Sequence of chain 7.V:
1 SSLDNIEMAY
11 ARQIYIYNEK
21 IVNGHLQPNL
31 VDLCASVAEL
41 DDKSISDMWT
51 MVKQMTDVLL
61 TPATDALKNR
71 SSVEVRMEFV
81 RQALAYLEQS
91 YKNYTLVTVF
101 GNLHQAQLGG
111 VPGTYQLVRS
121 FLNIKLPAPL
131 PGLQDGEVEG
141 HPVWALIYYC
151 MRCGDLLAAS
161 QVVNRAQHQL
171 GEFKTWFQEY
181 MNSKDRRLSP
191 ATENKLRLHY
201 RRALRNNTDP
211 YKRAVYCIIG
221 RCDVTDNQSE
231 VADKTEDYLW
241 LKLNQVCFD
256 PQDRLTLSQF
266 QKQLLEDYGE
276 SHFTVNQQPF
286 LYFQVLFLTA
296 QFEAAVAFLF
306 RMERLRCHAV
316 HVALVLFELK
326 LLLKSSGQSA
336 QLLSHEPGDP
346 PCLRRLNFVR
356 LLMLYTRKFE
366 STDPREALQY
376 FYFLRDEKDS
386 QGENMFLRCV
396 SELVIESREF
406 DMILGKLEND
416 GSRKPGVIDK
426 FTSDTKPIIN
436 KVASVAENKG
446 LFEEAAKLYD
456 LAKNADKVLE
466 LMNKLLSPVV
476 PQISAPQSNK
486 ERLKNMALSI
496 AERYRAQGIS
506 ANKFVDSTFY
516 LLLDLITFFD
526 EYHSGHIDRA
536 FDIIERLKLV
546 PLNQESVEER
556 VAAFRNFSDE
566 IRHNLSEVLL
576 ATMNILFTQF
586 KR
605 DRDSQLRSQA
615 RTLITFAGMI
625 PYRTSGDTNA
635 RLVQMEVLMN

The protein below binds the small molecule below.
Small molecule (SMILES): CC[C@H](C)[C@H](NC(=O)[C@H](CO)NC(=O)[C@H](CCCN=C(N)N)NC(=O)[C@@H](NC(=O)[C@@H]1CCCN1C(=O)[C@@H]1CCCN1C(=O)[C@H](C)N)C(C)C)C(=O)N[C@H](C=O)Cc1ccc(O)cc1

Binding-site contacts:
Ligand atom O contacts residue ASN281 of chain 7.V at 2.6 Å (h-bond).
Ligand atom CG2 contacts residue LEU286 of chain 7.V at 3.7 Å (hydrophobic).
Ligand atom CG contacts residue TYR273 of chain 7.V at 3.6 Å (hydrophobic).
Ligand atom CG2 contacts residue ASN281 of chain 7.V at 3.6 Å.
Ligand atom CG1 contacts residue VAL280 of chain 7.V at 4.0 Å (hydrophobic).
Ligand atom O contacts residue LYS234 of chain 7.V at 3.6 Å.
Ligand atom CA contacts residue THR235 of chain 7.V at 3.6 Å.
Ligand atom O contacts residue TYR94 of chain 7.V at 2.9 Å.
Ligand atom CD1 contacts residue TYR91 of chain 7.V at 3.9 Å (hydrophobic).
Ligand atom CG1 contacts residue TYR94 of chain 7.V at 3.8 Å (hydrophobic).
Ligand atom CG contacts residue HIS277 of chain 7.V at 3.8 Å.
Ligand atom CD contacts residue TYR273 of chain 7.V at 3.3 Å (hydrophobic).
Ligand atom C contacts residue ASN227 of chain 7.V at 3.5 Å.
Ligand atom C contacts residue THR235 of chain 7.V at 3.6 Å.
Ligand atom CD1 contacts residue TYR94 of chain 7.V at 3.5 Å (hydrophobic).
Ligand atom C contacts residue THR235 of chain 7.V at 3.6 Å.
Ligand atom CG2 contacts residue PHE278 of chain 7.V at 3.7 Å (hydrophobic).
Ligand atom O contacts residue THR235 of chain 7.V at 3.0 Å (h-bond).
Ligand atom N contacts residue THR235 of chain 7.V at 3.5 Å (h-bond).
Ligand atom O contacts residue HIS277 of chain 7.V at 3.4 Å.
Ligand atom N contacts residue THR235 of chain 7.V at 3.9 Å.
Ligand atom CB contacts residue LEU286 of chain 7.V at 3.9 Å (hydrophobic).
Ligand atom C contacts residue THR235 of chain 7.V at 3.6 Å.
Ligand atom N contacts residue TYR273 of chain 7.V at 3.9 Å.
Ligand atom CB contacts residue ASP233 of chain 7.V at 3.0 Å.
Ligand atom CG contacts residue LYS234 of chain 7.V at 3.3 Å.
Ligand atom C contacts residue TYR94 of chain 7.V at 4.0 Å (hydrophobic).
Ligand atom CB contacts residue TYR238 of chain 7.V at 3.6 Å (hydrophobic).
Ligand atom CG2 contacts residue HIS277 of chain 7.V at 3.3 Å.
Ligand atom CD contacts residue HIS277 of chain 7.V at 3.9 Å.
Ligand atom O contacts residue LEU286 of chain 7.V at 3.2 Å.
Ligand atom O contacts residue THR235 of chain 7.V at 3.1 Å (h-bond).
Ligand atom CG contacts residue ASP233 of chain 7.V at 3.0 Å.
Ligand atom CG2 contacts residue GLU236 of chain 7.V at 3.3 Å.
Ligand atom N contacts residue ASN227 of chain 7.V at 3.0 Å (h-bond).
Ligand atom CB contacts residue HIS277 of chain 7.V at 3.7 Å.
Ligand atom C contacts residue LEU286 of chain 7.V at 3.8 Å (hydrophobic).
Ligand atom O contacts residue ASN227 of chain 7.V at 3.6 Å.
Ligand atom C contacts residue ASN281 of chain 7.V at 3.8 Å.
Ligand atom CA contacts residue ASN227 of chain 7.V at 3.7 Å.